The protein below binds the small molecule below.
Small molecule (SMILES): CC(=O)N[C@@H]1[C@@H](O)[C@H](O)[C@@H](CO)O[C@H]1O

Sequence of chain 1.D:
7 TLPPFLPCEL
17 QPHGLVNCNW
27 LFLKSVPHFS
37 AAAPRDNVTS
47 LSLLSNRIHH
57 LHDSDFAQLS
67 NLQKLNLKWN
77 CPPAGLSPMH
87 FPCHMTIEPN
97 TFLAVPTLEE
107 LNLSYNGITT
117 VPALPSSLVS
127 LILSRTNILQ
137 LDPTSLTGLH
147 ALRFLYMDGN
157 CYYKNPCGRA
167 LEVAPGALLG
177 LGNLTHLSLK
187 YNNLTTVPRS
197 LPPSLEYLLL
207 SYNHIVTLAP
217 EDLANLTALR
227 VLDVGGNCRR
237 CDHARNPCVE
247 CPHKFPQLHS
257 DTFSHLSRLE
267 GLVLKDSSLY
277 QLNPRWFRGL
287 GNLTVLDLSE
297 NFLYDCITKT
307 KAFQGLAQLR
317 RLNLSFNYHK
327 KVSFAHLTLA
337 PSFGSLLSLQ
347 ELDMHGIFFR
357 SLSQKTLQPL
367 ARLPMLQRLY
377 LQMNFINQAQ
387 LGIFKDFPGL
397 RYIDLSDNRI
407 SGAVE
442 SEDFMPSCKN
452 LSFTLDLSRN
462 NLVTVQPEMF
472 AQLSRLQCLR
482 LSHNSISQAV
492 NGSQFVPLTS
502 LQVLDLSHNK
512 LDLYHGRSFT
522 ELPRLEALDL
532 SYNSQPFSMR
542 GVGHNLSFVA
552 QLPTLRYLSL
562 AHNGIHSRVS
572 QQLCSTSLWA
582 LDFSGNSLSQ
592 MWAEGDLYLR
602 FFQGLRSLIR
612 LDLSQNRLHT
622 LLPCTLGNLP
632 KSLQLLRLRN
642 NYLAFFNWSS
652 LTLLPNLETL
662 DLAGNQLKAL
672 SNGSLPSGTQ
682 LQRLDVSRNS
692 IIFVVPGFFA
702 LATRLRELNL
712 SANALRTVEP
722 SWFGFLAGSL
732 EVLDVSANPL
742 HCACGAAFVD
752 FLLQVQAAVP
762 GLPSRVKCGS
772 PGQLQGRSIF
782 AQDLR

Binding-site contacts:
Ligand atom C3 contacts residue GLY164 of chain 1.D at 4.5 Å.
Ligand atom O3 contacts residue GLY164 of chain 1.D at 4.3 Å.
Ligand atom O5 contacts residue ARG165 of chain 1.D at 3.7 Å.
Ligand atom C1 contacts residue ARG165 of chain 1.D at 3.8 Å.
Ligand atom O5 contacts residue ALA166 of chain 1.D at 4.1 Å.
Ligand atom C8 contacts residue ASN189 of chain 1.D at 4.5 Å.
Ligand atom C2 contacts residue ARG165 of chain 1.D at 4.0 Å.
Ligand atom O7 contacts residue PRO162 of chain 1.D at 4.1 Å.
Ligand atom C2 contacts residue ASN189 of chain 1.D at 2.4 Å.
Ligand atom O7 contacts residue ARG165 of chain 1.D at 4.3 Å.
Ligand atom O5 contacts residue ASN189 of chain 1.D at 2.4 Å (h-bond).
Ligand atom C6 contacts residue GLY164 of chain 1.D at 4.3 Å.
Ligand atom C8 contacts residue TYR158 of chain 1.D at 3.9 Å (hydrophobic).
Ligand atom O7 contacts residue ASN189 of chain 1.D at 3.7 Å.
Ligand atom O7 contacts residue CYS157 of chain 1.D at 3.2 Å (h-bond).
Ligand atom C4 contacts residue ARG165 of chain 1.D at 4.2 Å.
Ligand atom N2 contacts residue ASN189 of chain 1.D at 2.8 Å (h-bond).
Ligand atom C6 contacts residue ARG165 of chain 1.D at 4.0 Å.
Ligand atom C7 contacts residue GLY164 of chain 1.D at 4.5 Å.
Ligand atom C4 contacts residue ASN189 of chain 1.D at 4.2 Å.
Ligand atom C5 contacts residue ARG165 of chain 1.D at 4.3 Å.
Ligand atom O4 contacts residue GLY164 of chain 1.D at 4.3 Å.
Ligand atom C4 contacts residue GLY164 of chain 1.D at 3.8 Å.
Ligand atom C8 contacts residue TYR159 of chain 1.D at 4.3 Å (hydrophobic).
Ligand atom O7 contacts residue GLY164 of chain 1.D at 3.4 Å (h-bond).
Ligand atom C7 contacts residue ASN189 of chain 1.D at 3.4 Å.
Ligand atom O7 contacts residue CYS163 of chain 1.D at 3.5 Å (h-bond).
Ligand atom C2 contacts residue GLY164 of chain 1.D at 4.2 Å.
Ligand atom C5 contacts residue ASN189 of chain 1.D at 3.7 Å.
Ligand atom C1 contacts residue ASN189 of chain 1.D at 1.4 Å.
Ligand atom C7 contacts residue CYS157 of chain 1.D at 4.0 Å (hydrophobic).
Ligand atom C3 contacts residue ASN189 of chain 1.D at 3.8 Å.